Sequence of chain 1.B:
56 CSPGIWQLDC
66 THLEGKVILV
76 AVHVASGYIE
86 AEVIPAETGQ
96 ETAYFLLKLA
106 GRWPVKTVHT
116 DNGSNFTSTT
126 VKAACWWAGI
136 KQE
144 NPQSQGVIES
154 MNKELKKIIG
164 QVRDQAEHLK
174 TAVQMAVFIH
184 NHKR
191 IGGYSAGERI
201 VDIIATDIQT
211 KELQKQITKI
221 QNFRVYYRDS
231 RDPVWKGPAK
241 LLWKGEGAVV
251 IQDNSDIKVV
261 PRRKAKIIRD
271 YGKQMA

Binding-site contacts:
Ligand atom C57 contacts residue THR125 of chain 1.A at 3.3 Å.
Ligand atom C33 contacts residue GLN95 of chain 1.A at 3.4 Å.
Ligand atom C10 contacts residue TRP132 of chain 1.A at 3.1 Å (hydrophobic).
Ligand atom C41 contacts residue HIS171 of chain 1.B at 3.8 Å.
Ligand atom C13 contacts residue TRP132 of chain 1.A at 3.1 Å (hydrophobic).
Ligand atom O42 contacts residue GLU170 of chain 1.B at 2.9 Å (salt-bridge).
Ligand atom O27 contacts residue THR174 of chain 1.B at 3.4 Å (h-bond).
Ligand atom O16 contacts residue ALA129 of chain 1.A at 3.6 Å.
Ligand atom O51 contacts residue GLU170 of chain 1.B at 3.6 Å.
Ligand atom C41 contacts residue GLU170 of chain 1.B at 3.2 Å.
Ligand atom O42 contacts residue THR174 of chain 1.B at 3.0 Å (h-bond).
Ligand atom O42 contacts residue ALA169 of chain 1.B at 3.7 Å.
Ligand atom C28 contacts residue THR174 of chain 1.B at 3.5 Å.
Ligand atom C55 contacts residue THR125 of chain 1.A at 3.5 Å.
Ligand atom C17 contacts residue ALA128 of chain 1.A at 3.8 Å (hydrophobic).
Ligand atom F19 contacts residue THR125 of chain 1.A at 3.5 Å.
Ligand atom C10 contacts residue MET178 of chain 1.B at 3.6 Å (hydrophobic).
Ligand atom F19 contacts residue ALA98 of chain 1.A at 3.0 Å.
Ligand atom C57 contacts residue THR124 of chain 1.A at 3.2 Å.
Ligand atom O44 contacts residue GLU170 of chain 1.B at 2.7 Å (salt-bridge).
Ligand atom C37 contacts residue THR174 of chain 1.B at 3.6 Å.
Ligand atom F19 contacts residue ALA129 of chain 1.A at 3.2 Å.
Ligand atom C20 contacts residue THR125 of chain 1.A at 3.7 Å.
Ligand atom C13 contacts residue ALA128 of chain 1.A at 3.4 Å (hydrophobic).
Ligand atom C18 contacts residue ALA128 of chain 1.A at 3.7 Å (hydrophobic).
Ligand atom C59 contacts residue THR125 of chain 1.A at 3.7 Å.
Ligand atom O27 contacts residue HIS171 of chain 1.B at 3.4 Å (h-bond).
Ligand atom C52 contacts residue THR125 of chain 1.A at 3.8 Å.
Ligand atom O44 contacts residue ALA169 of chain 1.B at 3.7 Å.
Ligand atom C07 contacts residue MET178 of chain 1.B at 3.3 Å (hydrophobic).
Ligand atom C46 contacts residue HIS171 of chain 1.B at 3.2 Å.
Ligand atom C29 contacts residue THR174 of chain 1.B at 3.0 Å.
Ligand atom C46 contacts residue GLU170 of chain 1.B at 3.1 Å.
Ligand atom C55 contacts residue THR124 of chain 1.A at 3.7 Å.
Ligand atom O16 contacts residue ALA128 of chain 1.A at 3.8 Å.
Ligand atom C53 contacts residue THR125 of chain 1.A at 3.4 Å.
Ligand atom C46 contacts residue GLN95 of chain 1.A at 3.7 Å.
Ligand atom O42 contacts residue HIS171 of chain 1.B at 2.8 Å (h-bond).
Ligand atom C59 contacts residue ALA128 of chain 1.A at 3.8 Å (hydrophobic).
Ligand atom C41 contacts residue THR174 of chain 1.B at 3.8 Å.

Sequence of chain 1.A:
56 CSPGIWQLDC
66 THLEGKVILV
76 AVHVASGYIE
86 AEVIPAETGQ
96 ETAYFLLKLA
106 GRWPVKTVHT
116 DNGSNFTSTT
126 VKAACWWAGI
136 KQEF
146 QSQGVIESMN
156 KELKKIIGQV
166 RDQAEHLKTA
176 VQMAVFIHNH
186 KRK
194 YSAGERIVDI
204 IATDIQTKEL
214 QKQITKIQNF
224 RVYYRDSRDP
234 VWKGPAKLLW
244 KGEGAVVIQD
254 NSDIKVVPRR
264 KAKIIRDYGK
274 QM

This protein binds this small molecule.
Small molecule (SMILES): Cc1c(-c2c([C@H](OC(C)(C)C)C(=O)O)n(C)c(=O)c3ccccc23)cc(F)c2c1CCCO2